Sequence of chain 1.B:
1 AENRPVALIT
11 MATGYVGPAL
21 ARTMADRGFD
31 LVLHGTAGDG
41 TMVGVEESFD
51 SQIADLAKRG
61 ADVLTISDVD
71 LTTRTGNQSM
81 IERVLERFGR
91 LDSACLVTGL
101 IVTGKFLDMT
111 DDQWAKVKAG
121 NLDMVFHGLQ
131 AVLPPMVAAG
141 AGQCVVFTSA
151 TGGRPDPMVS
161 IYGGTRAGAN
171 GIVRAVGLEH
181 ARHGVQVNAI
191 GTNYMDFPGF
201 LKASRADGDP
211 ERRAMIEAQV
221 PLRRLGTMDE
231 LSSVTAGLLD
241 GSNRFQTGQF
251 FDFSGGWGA

Binding-site contacts:
Ligand atom C3 contacts residue TYR15 of chain 1.B at 3.8 Å (hydrophobic).
Ligand atom C1 contacts residue THR98 of chain 1.B at 3.4 Å.
Ligand atom O5 contacts residue ARG166 of chain 1.B at 3.1 Å (salt-bridge).
Ligand atom C1 contacts residue ARG166 of chain 1.B at 3.8 Å.
Ligand atom O6 contacts residue TYR15 of chain 1.B at 4.2 Å.
Ligand atom C4 contacts residue TYR15 of chain 1.B at 4.0 Å (hydrophobic).
Ligand atom C1 contacts residue VAL97 of chain 1.B at 4.2 Å (hydrophobic).
Ligand atom C1 contacts residue TYR15 of chain 1.B at 4.0 Å (hydrophobic).
Ligand atom O5 contacts residue GLY99 of chain 1.B at 4.2 Å.
Ligand atom C3 contacts residue PHE197 of chain 1.B at 4.1 Å (hydrophobic).
Ligand atom C2 contacts residue TYR15 of chain 1.B at 4.3 Å (hydrophobic).
Ligand atom C2 contacts residue ARG166 of chain 1.B at 4.1 Å.
Ligand atom C2 contacts residue VAL97 of chain 1.B at 3.8 Å (hydrophobic).
Ligand atom C1 contacts residue THR148 of chain 1.B at 3.4 Å.
Ligand atom O6 contacts residue PHE197 of chain 1.B at 3.9 Å.
Ligand atom C4 contacts residue PHE197 of chain 1.B at 3.8 Å (hydrophobic).
Ligand atom C1 contacts residue PHE147 of chain 1.B at 4.2 Å (hydrophobic).
Ligand atom O5 contacts residue TYR162 of chain 1.B at 4.5 Å.
Ligand atom C2 contacts residue THR98 of chain 1.B at 3.4 Å.
Ligand atom O5 contacts residue THR98 of chain 1.B at 3.0 Å (h-bond).

A protein and the small-molecule ligand that binds it are described below.
Small molecule (SMILES): C[C@@H](O)[C@@H](C)O